Sequence of chain 1.A:
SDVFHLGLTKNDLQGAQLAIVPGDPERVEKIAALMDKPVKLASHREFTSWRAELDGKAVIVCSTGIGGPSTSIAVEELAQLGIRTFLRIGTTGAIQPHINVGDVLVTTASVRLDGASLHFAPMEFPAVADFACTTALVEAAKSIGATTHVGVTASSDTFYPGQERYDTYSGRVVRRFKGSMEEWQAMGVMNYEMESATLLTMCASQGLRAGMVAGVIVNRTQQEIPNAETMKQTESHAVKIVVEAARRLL

This small molecule binds to this protein.
Small molecule (SMILES): O=c1cc[nH]c(=O)[nH]1

Binding-site contacts:
Ligand atom N1 contacts residue TYR194 of chain 1.A at 4.2 Å.
Ligand atom C6 contacts residue THR94 of chain 1.A at 3.7 Å.
Ligand atom C2 contacts residue GLU195 of chain 1.A at 4.2 Å.
Ligand atom C5 contacts residue PHE161 of chain 1.A at 4.1 Å (hydrophobic).
Ligand atom N3 contacts residue GLN165 of chain 1.A at 2.9 Å (h-bond).
Ligand atom C2 contacts residue GLN165 of chain 1.A at 3.7 Å.
Ligand atom C5 contacts residue ILE219 of chain 1.A at 4.0 Å (hydrophobic).
Ligand atom C4 contacts residue TYR194 of chain 1.A at 4.3 Å (hydrophobic).
Ligand atom C6 contacts residue ILE219 of chain 1.A at 3.8 Å (hydrophobic).
Ligand atom C5 contacts residue VAL220 of chain 1.A at 4.0 Å (hydrophobic).
Ligand atom C5 contacts residue ARG167 of chain 1.A at 4.3 Å.
Ligand atom C6 contacts residue PHE161 of chain 1.A at 4.2 Å (hydrophobic).
Ligand atom O4 contacts residue GLN165 of chain 1.A at 3.4 Å (h-bond).
Ligand atom O2 contacts residue TYR194 of chain 1.A at 3.7 Å.
Ligand atom C4 contacts residue PHE161 of chain 1.A at 3.9 Å (hydrophobic).
Ligand atom N1 contacts residue THR93 of chain 1.A at 3.5 Å (h-bond).
Ligand atom C4 contacts residue GLN165 of chain 1.A at 3.6 Å.
Ligand atom N3 contacts residue TYR194 of chain 1.A at 3.7 Å.
Ligand atom O2 contacts residue PHE161 of chain 1.A at 4.2 Å.
Ligand atom C5 contacts residue GLY95 of chain 1.A at 3.4 Å.
Ligand atom N3 contacts residue GLY95 of chain 1.A at 4.0 Å.
Ligand atom C6 contacts residue THR93 of chain 1.A at 3.9 Å.
Ligand atom C6 contacts residue GLY95 of chain 1.A at 3.9 Å.
Ligand atom C2 contacts residue PHE161 of chain 1.A at 3.9 Å (hydrophobic).
Ligand atom C4 contacts residue THR94 of chain 1.A at 4.1 Å.
Ligand atom O4 contacts residue VAL220 of chain 1.A at 3.7 Å.
Ligand atom N3 contacts residue ARG167 of chain 1.A at 4.0 Å.
Ligand atom N3 contacts residue PHE161 of chain 1.A at 3.8 Å.
Ligand atom O4 contacts residue GLY95 of chain 1.A at 3.6 Å.
Ligand atom O2 contacts residue GLU195 of chain 1.A at 3.4 Å.
Ligand atom N1 contacts residue GLY95 of chain 1.A at 4.3 Å.
Ligand atom C4 contacts residue ARG167 of chain 1.A at 3.6 Å.
Ligand atom O2 contacts residue MET196 of chain 1.A at 3.5 Å.
Ligand atom N1 contacts residue PHE161 of chain 1.A at 4.1 Å.
Ligand atom O4 contacts residue ARG167 of chain 1.A at 2.7 Å (salt-bridge).
Ligand atom C4 contacts residue GLY95 of chain 1.A at 3.5 Å.
Ligand atom O2 contacts residue GLN165 of chain 1.A at 3.1 Å (h-bond).
Ligand atom N1 contacts residue THR94 of chain 1.A at 3.9 Å.
Ligand atom C2 contacts residue TYR194 of chain 1.A at 3.6 Å (hydrophobic).
Ligand atom C5 contacts residue THR94 of chain 1.A at 3.6 Å.